Sequence of chain 1.A:
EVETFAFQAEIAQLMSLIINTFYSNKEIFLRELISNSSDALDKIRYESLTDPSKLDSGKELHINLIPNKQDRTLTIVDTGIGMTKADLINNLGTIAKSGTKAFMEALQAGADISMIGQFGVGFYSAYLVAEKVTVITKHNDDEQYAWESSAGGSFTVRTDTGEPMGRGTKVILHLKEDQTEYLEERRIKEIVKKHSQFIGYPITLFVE

Binding-site contacts:
Ligand atom O1 contacts residue ASN48 of chain 1.A at 3.9 Å.
Ligand atom C9 contacts residue TRP159 of chain 1.A at 3.5 Å (hydrophobic).
Ligand atom C12 contacts residue LEU104 of chain 1.A at 4.1 Å (hydrophobic).
Ligand atom C1 contacts residue LEU104 of chain 1.A at 4.0 Å (hydrophobic).
Ligand atom C10 contacts residue LEU104 of chain 1.A at 3.8 Å (hydrophobic).
Ligand atom C15 contacts residue ASN48 of chain 1.A at 4.0 Å.
Ligand atom N1 contacts residue THR181 of chain 1.A at 3.5 Å (h-bond).
Ligand atom C10 contacts residue MET95 of chain 1.A at 4.0 Å (hydrophobic).
Ligand atom C contacts residue GLY132 of chain 1.A at 3.6 Å.
Ligand atom C14 contacts residue MET95 of chain 1.A at 3.9 Å (hydrophobic).
Ligand atom C6 contacts residue TYR136 of chain 1.A at 3.5 Å (hydrophobic).
Ligand atom C16 contacts residue ASN48 of chain 1.A at 3.8 Å.
Ligand atom C17 contacts residue ALA52 of chain 1.A at 4.1 Å (hydrophobic).
Ligand atom C6 contacts residue PHE135 of chain 1.A at 3.8 Å (hydrophobic).
Ligand atom C5 contacts residue PHE135 of chain 1.A at 4.1 Å (hydrophobic).
Ligand atom C contacts residue ILE107 of chain 1.A at 3.8 Å (hydrophobic).
Ligand atom C2 contacts residue PHE135 of chain 1.A at 4.1 Å (hydrophobic).
Ligand atom C4 contacts residue LEU104 of chain 1.A at 4.0 Å (hydrophobic).
Ligand atom C14 contacts residue ASN48 of chain 1.A at 4.0 Å.
Ligand atom O contacts residue TYR136 of chain 1.A at 2.7 Å (h-bond).
Ligand atom C17 contacts residue THR181 of chain 1.A at 3.9 Å.
Ligand atom N1 contacts residue ALA52 of chain 1.A at 3.2 Å.
Ligand atom O1 contacts residue THR181 of chain 1.A at 3.8 Å.
Ligand atom C15 contacts residue MET95 of chain 1.A at 3.9 Å (hydrophobic).
Ligand atom C8 contacts residue PHE135 of chain 1.A at 3.9 Å (hydrophobic).
Ligand atom C12 contacts residue MET95 of chain 1.A at 3.9 Å (hydrophobic).
Ligand atom C11 contacts residue MET95 of chain 1.A at 4.0 Å (hydrophobic).
Ligand atom O1 contacts residue SER49 of chain 1.A at 3.9 Å.
Ligand atom C10 contacts residue LEU100 of chain 1.A at 4.0 Å (hydrophobic).
Ligand atom C contacts residue ALA108 of chain 1.A at 4.0 Å (hydrophobic).
Ligand atom C13 contacts residue MET95 of chain 1.A at 4.0 Å (hydrophobic).
Ligand atom C5 contacts residue TYR136 of chain 1.A at 3.3 Å (hydrophobic).
Ligand atom C16 contacts residue PHE135 of chain 1.A at 3.9 Å (hydrophobic).
Ligand atom C17 contacts residue ASP90 of chain 1.A at 3.9 Å.
Ligand atom C17 contacts residue ASN48 of chain 1.A at 4.0 Å.
Ligand atom C2 contacts residue LEU104 of chain 1.A at 4.0 Å (hydrophobic).
Ligand atom N contacts residue PHE135 of chain 1.A at 3.9 Å.
Ligand atom C contacts residue LEU104 of chain 1.A at 3.9 Å (hydrophobic).
Ligand atom C3 contacts residue PHE135 of chain 1.A at 3.8 Å (hydrophobic).
Ligand atom O1 contacts residue ASP90 of chain 1.A at 3.0 Å (salt-bridge).

The small molecule below binds the protein below.
Small molecule (SMILES): Cc1cn(-c2ccc(C(N)=O)cc2)c2c1C(=O)CC(C)(C)C2